The small molecule below binds the protein below.
Small molecule (SMILES): CC(=O)N[C@@H]1[C@@H](O)[C@H](O)[C@@H](CO)O[C@H]1O

Sequence of chain 1.A:
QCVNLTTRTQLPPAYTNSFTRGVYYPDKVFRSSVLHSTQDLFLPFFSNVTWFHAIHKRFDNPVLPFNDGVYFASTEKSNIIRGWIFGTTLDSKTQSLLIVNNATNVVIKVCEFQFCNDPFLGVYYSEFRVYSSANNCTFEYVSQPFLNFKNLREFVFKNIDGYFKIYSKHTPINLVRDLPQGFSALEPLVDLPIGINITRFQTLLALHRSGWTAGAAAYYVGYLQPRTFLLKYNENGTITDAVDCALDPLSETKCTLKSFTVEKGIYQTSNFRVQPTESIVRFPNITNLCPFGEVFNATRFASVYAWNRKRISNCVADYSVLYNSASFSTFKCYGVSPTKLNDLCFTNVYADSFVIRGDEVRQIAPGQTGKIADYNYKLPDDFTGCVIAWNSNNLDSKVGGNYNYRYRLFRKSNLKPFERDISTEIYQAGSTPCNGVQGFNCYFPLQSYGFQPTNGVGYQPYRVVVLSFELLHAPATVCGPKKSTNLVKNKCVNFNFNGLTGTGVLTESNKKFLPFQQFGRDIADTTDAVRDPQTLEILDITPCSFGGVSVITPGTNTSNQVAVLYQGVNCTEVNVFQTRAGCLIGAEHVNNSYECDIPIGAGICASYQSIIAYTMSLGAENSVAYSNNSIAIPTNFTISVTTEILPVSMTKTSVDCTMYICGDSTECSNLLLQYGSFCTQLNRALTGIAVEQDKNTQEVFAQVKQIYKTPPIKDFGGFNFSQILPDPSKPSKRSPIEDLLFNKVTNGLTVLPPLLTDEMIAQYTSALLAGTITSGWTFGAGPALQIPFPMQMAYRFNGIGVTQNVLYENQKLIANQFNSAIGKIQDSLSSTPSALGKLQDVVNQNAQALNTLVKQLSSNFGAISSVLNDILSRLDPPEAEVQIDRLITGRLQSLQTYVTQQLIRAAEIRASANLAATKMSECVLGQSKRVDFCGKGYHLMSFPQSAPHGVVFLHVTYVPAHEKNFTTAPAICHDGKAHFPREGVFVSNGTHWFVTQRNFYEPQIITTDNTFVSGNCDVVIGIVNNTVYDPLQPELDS

Binding-site contacts:
Ligand atom C2 contacts residue ASN282 of chain 1.B at 2.5 Å.
Ligand atom C8 contacts residue ASN280 of chain 1.B at 3.5 Å.
Ligand atom N2 contacts residue ASN282 of chain 1.B at 2.9 Å (h-bond).
Ligand atom C8 contacts residue ASN282 of chain 1.B at 4.4 Å.
Ligand atom C7 contacts residue ASN280 of chain 1.B at 3.6 Å.
Ligand atom O6 contacts residue LYS558 of chain 1.A at 3.4 Å.
Ligand atom O7 contacts residue ASN282 of chain 1.B at 3.2 Å (h-bond).
Ligand atom C3 contacts residue ASN282 of chain 1.B at 3.8 Å.
Ligand atom O7 contacts residue ASN280 of chain 1.B at 3.6 Å (h-bond).
Ligand atom O5 contacts residue LYS558 of chain 1.A at 4.5 Å.
Ligand atom C5 contacts residue ASN282 of chain 1.B at 3.7 Å.
Ligand atom C4 contacts residue ASN282 of chain 1.B at 4.2 Å.
Ligand atom N2 contacts residue ASN280 of chain 1.B at 4.5 Å.
Ligand atom O6 contacts residue ASN282 of chain 1.B at 4.0 Å.
Ligand atom O5 contacts residue ASN282 of chain 1.B at 2.4 Å (h-bond).
Ligand atom C7 contacts residue ASN282 of chain 1.B at 3.2 Å.
Ligand atom C1 contacts residue ASN282 of chain 1.B at 1.4 Å.

Sequence of chain 1.B:
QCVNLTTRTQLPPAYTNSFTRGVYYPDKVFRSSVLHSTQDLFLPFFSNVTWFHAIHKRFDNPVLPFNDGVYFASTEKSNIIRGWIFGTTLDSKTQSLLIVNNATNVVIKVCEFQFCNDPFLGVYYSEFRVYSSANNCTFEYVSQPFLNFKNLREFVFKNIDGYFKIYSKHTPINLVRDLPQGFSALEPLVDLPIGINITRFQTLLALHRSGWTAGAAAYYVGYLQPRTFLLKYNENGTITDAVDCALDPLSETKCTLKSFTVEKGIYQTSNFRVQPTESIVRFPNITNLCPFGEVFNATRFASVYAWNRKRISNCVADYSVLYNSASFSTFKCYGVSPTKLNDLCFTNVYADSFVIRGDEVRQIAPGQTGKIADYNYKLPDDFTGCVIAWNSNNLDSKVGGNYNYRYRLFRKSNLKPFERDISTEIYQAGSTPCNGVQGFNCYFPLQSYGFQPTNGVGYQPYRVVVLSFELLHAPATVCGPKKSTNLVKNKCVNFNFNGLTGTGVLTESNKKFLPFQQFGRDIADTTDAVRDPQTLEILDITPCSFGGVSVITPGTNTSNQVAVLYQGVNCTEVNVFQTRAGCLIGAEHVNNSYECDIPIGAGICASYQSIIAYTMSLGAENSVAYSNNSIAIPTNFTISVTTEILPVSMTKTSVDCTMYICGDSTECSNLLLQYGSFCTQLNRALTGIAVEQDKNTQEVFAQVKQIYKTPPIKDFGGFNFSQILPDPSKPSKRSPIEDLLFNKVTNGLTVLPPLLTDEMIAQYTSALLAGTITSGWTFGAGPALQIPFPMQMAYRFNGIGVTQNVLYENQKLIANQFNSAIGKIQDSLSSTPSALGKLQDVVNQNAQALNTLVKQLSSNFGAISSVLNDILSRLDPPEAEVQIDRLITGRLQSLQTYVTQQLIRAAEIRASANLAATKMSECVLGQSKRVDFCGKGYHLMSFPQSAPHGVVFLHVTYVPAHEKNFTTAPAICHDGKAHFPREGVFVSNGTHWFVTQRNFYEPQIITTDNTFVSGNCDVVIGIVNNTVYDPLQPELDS